Binding-site contacts:
Ligand atom C8 contacts residue LYS553 of chain 1.A at 4.4 Å.
Ligand atom C7 contacts residue LYS553 of chain 1.A at 4.1 Å.
Ligand atom N2 contacts residue ASN305 of chain 1.A at 2.9 Å (h-bond).
Ligand atom C4 contacts residue ASN305 of chain 1.A at 4.2 Å.
Ligand atom C3 contacts residue LYS553 of chain 1.A at 3.3 Å.
Ligand atom O6 contacts residue ASN305 of chain 1.A at 4.5 Å.
Ligand atom N2 contacts residue LYS553 of chain 1.A at 3.5 Å (salt-bridge).
Ligand atom C1 contacts residue LYS553 of chain 1.A at 4.4 Å.
Ligand atom C4 contacts residue LYS553 of chain 1.A at 4.5 Å.
Ligand atom C5 contacts residue ASN305 of chain 1.A at 3.6 Å.
Ligand atom C2 contacts residue ASN305 of chain 1.A at 2.4 Å.
Ligand atom C7 contacts residue ASN305 of chain 1.A at 3.9 Å.
Ligand atom O5 contacts residue ASN305 of chain 1.A at 2.3 Å (h-bond).
Ligand atom O7 contacts residue ASN305 of chain 1.A at 4.5 Å.
Ligand atom C3 contacts residue ASN305 of chain 1.A at 3.8 Å.
Ligand atom O3 contacts residue LYS553 of chain 1.A at 3.7 Å.
Ligand atom C1 contacts residue ASN305 of chain 1.A at 1.4 Å.
Ligand atom C2 contacts residue LYS553 of chain 1.A at 3.9 Å.

Sequence of chain 1.A:
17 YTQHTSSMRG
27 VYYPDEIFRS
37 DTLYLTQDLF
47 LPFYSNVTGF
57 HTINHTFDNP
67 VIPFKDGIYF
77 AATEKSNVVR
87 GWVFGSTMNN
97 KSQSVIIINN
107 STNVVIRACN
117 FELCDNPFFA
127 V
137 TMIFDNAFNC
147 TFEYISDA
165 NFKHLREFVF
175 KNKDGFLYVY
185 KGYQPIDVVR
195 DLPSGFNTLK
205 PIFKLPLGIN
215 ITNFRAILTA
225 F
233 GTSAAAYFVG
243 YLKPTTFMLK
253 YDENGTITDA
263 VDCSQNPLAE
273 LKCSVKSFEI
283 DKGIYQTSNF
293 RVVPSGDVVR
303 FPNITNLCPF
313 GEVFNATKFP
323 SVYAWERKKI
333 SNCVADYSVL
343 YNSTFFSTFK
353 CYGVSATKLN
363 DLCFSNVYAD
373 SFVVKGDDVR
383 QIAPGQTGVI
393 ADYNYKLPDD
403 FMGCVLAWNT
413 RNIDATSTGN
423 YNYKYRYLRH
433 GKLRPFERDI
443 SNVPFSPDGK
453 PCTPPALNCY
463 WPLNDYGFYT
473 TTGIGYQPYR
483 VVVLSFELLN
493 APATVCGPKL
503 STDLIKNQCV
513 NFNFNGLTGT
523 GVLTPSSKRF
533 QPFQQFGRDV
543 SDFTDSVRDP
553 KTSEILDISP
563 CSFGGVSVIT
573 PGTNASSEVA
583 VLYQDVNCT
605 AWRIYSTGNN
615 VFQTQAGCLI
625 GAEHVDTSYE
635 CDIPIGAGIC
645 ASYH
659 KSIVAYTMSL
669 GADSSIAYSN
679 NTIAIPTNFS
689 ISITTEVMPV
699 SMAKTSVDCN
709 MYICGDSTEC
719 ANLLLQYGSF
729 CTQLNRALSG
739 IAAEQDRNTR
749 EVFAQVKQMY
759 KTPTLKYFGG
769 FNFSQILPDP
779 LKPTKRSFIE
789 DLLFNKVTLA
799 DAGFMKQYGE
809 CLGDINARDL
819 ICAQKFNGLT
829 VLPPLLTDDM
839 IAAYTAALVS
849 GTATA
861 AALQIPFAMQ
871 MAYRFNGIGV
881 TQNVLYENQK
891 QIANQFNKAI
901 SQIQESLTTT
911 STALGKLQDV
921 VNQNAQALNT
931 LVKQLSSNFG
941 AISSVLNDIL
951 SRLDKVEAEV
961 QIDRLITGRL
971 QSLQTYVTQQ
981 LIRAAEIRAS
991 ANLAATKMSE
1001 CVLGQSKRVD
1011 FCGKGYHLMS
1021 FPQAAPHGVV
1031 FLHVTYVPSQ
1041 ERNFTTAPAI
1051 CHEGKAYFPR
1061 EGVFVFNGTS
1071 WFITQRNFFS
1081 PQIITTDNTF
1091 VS

The protein below binds the small molecule below.
Small molecule (SMILES): CC(=O)N[C@@H]1[C@@H](O)[C@H](O)[C@@H](CO)O[C@H]1O